A protein and the small-molecule ligand that binds it are described below.
Small molecule (SMILES): CC(=O)N[C@H]1[C@H](O[C@H]2[C@H](O)[C@@H](NC(C)=O)CO[C@@H]2CO)O[C@H](CO)[C@@H](O)[C@@H]1O

Sequence of chain 1.A:
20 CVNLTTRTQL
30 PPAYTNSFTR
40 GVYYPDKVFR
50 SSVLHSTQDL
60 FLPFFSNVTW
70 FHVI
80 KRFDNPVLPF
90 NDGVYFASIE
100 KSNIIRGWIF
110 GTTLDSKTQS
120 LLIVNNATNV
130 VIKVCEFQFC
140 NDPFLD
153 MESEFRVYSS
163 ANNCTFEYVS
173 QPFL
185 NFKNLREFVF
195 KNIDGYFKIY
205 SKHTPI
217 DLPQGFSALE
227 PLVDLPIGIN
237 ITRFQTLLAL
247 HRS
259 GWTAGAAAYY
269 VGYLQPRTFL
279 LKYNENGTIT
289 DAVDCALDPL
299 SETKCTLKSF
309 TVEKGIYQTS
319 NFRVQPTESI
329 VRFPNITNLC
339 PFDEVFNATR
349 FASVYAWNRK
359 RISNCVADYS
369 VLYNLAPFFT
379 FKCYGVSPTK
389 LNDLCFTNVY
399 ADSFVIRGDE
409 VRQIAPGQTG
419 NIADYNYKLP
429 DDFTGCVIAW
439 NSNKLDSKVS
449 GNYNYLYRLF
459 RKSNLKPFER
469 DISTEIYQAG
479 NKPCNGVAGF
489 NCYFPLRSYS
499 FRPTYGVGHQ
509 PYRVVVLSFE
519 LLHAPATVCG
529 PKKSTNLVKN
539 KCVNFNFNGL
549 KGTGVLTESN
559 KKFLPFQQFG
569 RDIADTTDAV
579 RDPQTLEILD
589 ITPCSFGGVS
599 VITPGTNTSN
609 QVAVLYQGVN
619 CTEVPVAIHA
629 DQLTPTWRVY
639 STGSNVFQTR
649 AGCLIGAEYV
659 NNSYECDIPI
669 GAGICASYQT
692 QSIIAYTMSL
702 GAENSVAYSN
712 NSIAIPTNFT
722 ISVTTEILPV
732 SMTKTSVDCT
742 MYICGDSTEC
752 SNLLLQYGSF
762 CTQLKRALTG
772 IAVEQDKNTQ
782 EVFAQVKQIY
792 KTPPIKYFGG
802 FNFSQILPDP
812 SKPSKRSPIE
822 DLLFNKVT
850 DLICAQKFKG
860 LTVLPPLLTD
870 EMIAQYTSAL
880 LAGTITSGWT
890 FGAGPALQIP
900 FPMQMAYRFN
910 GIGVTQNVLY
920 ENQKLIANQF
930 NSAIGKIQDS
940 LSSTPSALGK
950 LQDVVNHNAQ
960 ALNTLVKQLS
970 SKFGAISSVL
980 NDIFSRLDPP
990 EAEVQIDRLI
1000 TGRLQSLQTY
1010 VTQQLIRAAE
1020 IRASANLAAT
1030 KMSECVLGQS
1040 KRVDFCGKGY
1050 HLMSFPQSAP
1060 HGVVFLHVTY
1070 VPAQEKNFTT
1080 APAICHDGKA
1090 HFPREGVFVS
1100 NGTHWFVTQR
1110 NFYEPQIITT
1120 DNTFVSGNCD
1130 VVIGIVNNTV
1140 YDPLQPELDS

Binding-site contacts:
Ligand atom C8 contacts residue LEU584 of chain 1.A at 3.7 Å (hydrophobic).
Ligand atom N2 contacts residue ASN333 of chain 1.A at 2.9 Å (h-bond).
Ligand atom C5 contacts residue ASN333 of chain 1.A at 3.7 Å.
Ligand atom C3 contacts residue GLN582 of chain 1.A at 4.0 Å.
Ligand atom O5 contacts residue ASN333 of chain 1.A at 2.4 Å (h-bond).
Ligand atom O3 contacts residue GLN582 of chain 1.A at 4.3 Å.
Ligand atom O7 contacts residue ASN333 of chain 1.A at 3.4 Å (h-bond).
Ligand atom C1 contacts residue GLN582 of chain 1.A at 4.4 Å.
Ligand atom C4 contacts residue ASN333 of chain 1.A at 4.2 Å.
Ligand atom C8 contacts residue ASN333 of chain 1.A at 4.4 Å.
Ligand atom C8 contacts residue PRO581 of chain 1.A at 4.1 Å (hydrophobic).
Ligand atom C8 contacts residue GLN582 of chain 1.A at 3.3 Å.
Ligand atom C3 contacts residue ASN333 of chain 1.A at 3.8 Å.
Ligand atom C7 contacts residue ASN333 of chain 1.A at 3.3 Å.
Ligand atom C1 contacts residue ASN333 of chain 1.A at 1.4 Å.
Ligand atom C2 contacts residue ASN333 of chain 1.A at 2.5 Å.
Ligand atom N2 contacts residue GLN582 of chain 1.A at 2.9 Å (h-bond).
Ligand atom C2 contacts residue GLN582 of chain 1.A at 3.9 Å.
Ligand atom C7 contacts residue GLN582 of chain 1.A at 3.5 Å.